The protein below binds the small molecule below.
Small molecule (SMILES): OC[C@H]1O[C@H](O[C@H]2[C@H](O)[C@@H](O)[C@H](OCCCCCCC3CCCCC3)O[C@@H]2CO)[C@H](O)[C@@H](O)[C@@H]1O

Sequence of chain 1.F:
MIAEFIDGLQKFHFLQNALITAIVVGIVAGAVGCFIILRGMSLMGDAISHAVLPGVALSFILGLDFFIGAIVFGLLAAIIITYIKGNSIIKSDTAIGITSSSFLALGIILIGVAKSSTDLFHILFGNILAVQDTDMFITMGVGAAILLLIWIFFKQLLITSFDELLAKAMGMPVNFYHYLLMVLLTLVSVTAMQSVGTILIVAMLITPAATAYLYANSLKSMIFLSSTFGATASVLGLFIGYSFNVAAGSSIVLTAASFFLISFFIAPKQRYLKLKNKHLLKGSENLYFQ

Binding-site contacts:
Ligand atom O20 contacts residue ASP135 of chain 1.F at 3.6 Å (salt-bridge).
Ligand atom O50 contacts residue HIS122 of chain 1.F at 4.3 Å.
Ligand atom O60 contacts residue ASP119 of chain 1.F at 3.0 Å (salt-bridge).
Ligand atom C31 contacts residue MET193 of chain 1.F at 4.2 Å (hydrophobic).
Ligand atom C11 contacts residue ASN127 of chain 1.F at 4.0 Å.
Ligand atom C52 contacts residue ILE138 of chain 1.F at 4.5 Å (hydrophobic).
Ligand atom O30 contacts residue GLN132 of chain 1.F at 4.5 Å.
Ligand atom O10 contacts residue ASN127 of chain 1.F at 4.2 Å.
Ligand atom C51 contacts residue VAL190 of chain 1.F at 4.2 Å (hydrophobic).
Ligand atom C32 contacts residue ASP135 of chain 1.F at 3.3 Å.
Ligand atom C61 contacts residue GLN194 of chain 1.F at 3.6 Å.
Ligand atom C60 contacts residue ASP119 of chain 1.F at 3.3 Å.
Ligand atom C61 contacts residue VAL190 of chain 1.F at 4.4 Å (hydrophobic).
Ligand atom O60 contacts residue HIS122 of chain 1.F at 2.8 Å (h-bond).
Ligand atom C62 contacts residue GLN194 of chain 1.F at 4.5 Å.
Ligand atom C60 contacts residue HIS122 of chain 1.F at 3.7 Å.
Ligand atom C10 contacts residue ASN127 of chain 1.F at 4.2 Å.
Ligand atom C21 contacts residue ILE123 of chain 1.F at 3.6 Å (hydrophobic).
Ligand atom O50 contacts residue ASN127 of chain 1.F at 3.2 Å (h-bond).
Ligand atom C22 contacts residue PHE66 of chain 1.F at 3.9 Å (hydrophobic).
Ligand atom C60 contacts residue ASN127 of chain 1.F at 3.8 Å.
Ligand atom O30 contacts residue ALA130 of chain 1.F at 4.2 Å.
Ligand atom O6 contacts residue ALA130 of chain 1.F at 3.5 Å (h-bond).
Ligand atom C11 contacts residue HIS122 of chain 1.F at 4.0 Å.
Ligand atom O60 contacts residue ASN127 of chain 1.F at 4.0 Å.
Ligand atom C32 contacts residue PHE66 of chain 1.F at 4.3 Å (hydrophobic).
Ligand atom C50 contacts residue ASP119 of chain 1.F at 4.0 Å.
Ligand atom C62 contacts residue VAL190 of chain 1.F at 3.6 Å (hydrophobic).
Ligand atom C11 contacts residue ILE123 of chain 1.F at 4.5 Å (hydrophobic).
Ligand atom C20 contacts residue ALA130 of chain 1.F at 4.3 Å (hydrophobic).
Ligand atom C22 contacts residue ASP135 of chain 1.F at 3.7 Å.
Ligand atom C42 contacts residue PHE67 of chain 1.F at 3.8 Å (hydrophobic).
Ligand atom O60 contacts residue THR118 of chain 1.F at 3.9 Å.
Ligand atom C52 contacts residue PHE67 of chain 1.F at 3.8 Å (hydrophobic).
Ligand atom C42 contacts residue PHE66 of chain 1.F at 4.4 Å (hydrophobic).
Ligand atom C50 contacts residue ASN127 of chain 1.F at 4.0 Å.
Ligand atom C42 contacts residue ILE138 of chain 1.F at 3.9 Å (hydrophobic).
Ligand atom C21 contacts residue HIS122 of chain 1.F at 4.4 Å.
Ligand atom O30 contacts residue ASP135 of chain 1.F at 4.4 Å.
Ligand atom C12 contacts residue GLN194 of chain 1.F at 3.8 Å.